Binding-site contacts:
Ligand atom C20 contacts residue ASN256 of chain 1.B at 3.5 Å.
Ligand atom C17 contacts residue VAL313 of chain 1.B at 3.3 Å (hydrophobic).
Ligand atom O24 contacts residue VAL236 of chain 1.B at 3.8 Å.
Ligand atom C28 contacts residue VAL236 of chain 1.B at 3.1 Å (hydrophobic).
Ligand atom C17 contacts residue LYS350 of chain 1.B at 3.8 Å.
Ligand atom C20 contacts residue LYS350 of chain 1.B at 3.6 Å.
Ligand atom C28 contacts residue ILE316 of chain 1.B at 3.4 Å (hydrophobic).
Ligand atom C18 contacts residue ASN256 of chain 1.B at 3.5 Å.
Ligand atom C12 contacts residue ASN256 of chain 1.B at 3.7 Å.
Ligand atom O19 contacts residue VAL181 of chain 1.A at 3.0 Å.
Ligand atom C11 contacts residue ASN256 of chain 1.B at 3.5 Å.
Ligand atom C28 contacts residue CYS239 of chain 1.B at 3.4 Å (hydrophobic).
Ligand atom C17 contacts residue ASN348 of chain 1.B at 3.4 Å.
Ligand atom C14 contacts residue ASN256 of chain 1.B at 3.7 Å.
Ligand atom C25 contacts residue LEU240 of chain 1.B at 3.7 Å (hydrophobic).
Ligand atom O27 contacts residue ILE316 of chain 1.B at 3.4 Å.
Ligand atom C13 contacts residue LYS350 of chain 1.B at 3.7 Å.
Ligand atom C16 contacts residue ASN256 of chain 1.B at 3.7 Å.
Ligand atom C15 contacts residue MET257 of chain 1.B at 3.7 Å (hydrophobic).
Ligand atom C15 contacts residue LYS350 of chain 1.B at 3.7 Å.
Ligand atom C22 contacts residue ALA248 of chain 1.B at 3.8 Å (hydrophobic).
Ligand atom C18 contacts residue VAL181 of chain 1.A at 3.8 Å (hydrophobic).
Ligand atom C16 contacts residue LYS350 of chain 1.B at 3.3 Å.
Ligand atom O07 contacts residue LYS252 of chain 1.B at 3.6 Å.
Ligand atom C10 contacts residue ASN101 of chain 1.A at 3.6 Å.
Ligand atom O02 contacts residue ILE316 of chain 1.B at 3.6 Å.
Ligand atom C01 contacts residue ALA352 of chain 1.B at 3.5 Å (hydrophobic).
Ligand atom O02 contacts residue ALA314 of chain 1.B at 3.7 Å.
Ligand atom C23 contacts residue LEU253 of chain 1.B at 3.7 Å (hydrophobic).
Ligand atom O07 contacts residue ALA248 of chain 1.B at 3.1 Å.
Ligand atom C25 contacts residue LEU253 of chain 1.B at 3.8 Å (hydrophobic).
Ligand atom C01 contacts residue ILE316 of chain 1.B at 3.7 Å (hydrophobic).
Ligand atom O19 contacts residue LYS350 of chain 1.B at 3.8 Å.
Ligand atom C09 contacts residue LYS252 of chain 1.B at 3.6 Å.
Ligand atom C18 contacts residue LYS350 of chain 1.B at 3.4 Å.
Ligand atom O07 contacts residue ASP249 of chain 1.B at 3.0 Å (salt-bridge).
Ligand atom O27 contacts residue VAL236 of chain 1.B at 3.8 Å.
Ligand atom C13 contacts residue ASN256 of chain 1.B at 3.6 Å.
Ligand atom C15 contacts residue ASN256 of chain 1.B at 3.7 Å.
Ligand atom C22 contacts residue LEU253 of chain 1.B at 3.7 Å (hydrophobic).

Sequence of chain 1.B:
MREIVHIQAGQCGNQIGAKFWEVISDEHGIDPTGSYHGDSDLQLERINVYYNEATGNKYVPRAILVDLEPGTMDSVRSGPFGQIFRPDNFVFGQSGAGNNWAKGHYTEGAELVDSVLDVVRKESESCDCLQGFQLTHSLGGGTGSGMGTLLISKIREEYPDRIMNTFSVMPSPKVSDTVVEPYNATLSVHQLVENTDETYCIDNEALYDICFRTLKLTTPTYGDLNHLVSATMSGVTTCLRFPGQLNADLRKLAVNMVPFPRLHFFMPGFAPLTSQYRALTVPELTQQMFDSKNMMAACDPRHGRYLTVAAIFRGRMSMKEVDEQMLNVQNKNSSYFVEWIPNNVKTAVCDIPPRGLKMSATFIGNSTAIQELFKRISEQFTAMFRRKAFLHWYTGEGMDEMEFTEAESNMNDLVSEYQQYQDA

This protein binds this small molecule.
Small molecule (SMILES): COc1cc(C(=O)c2cccc(-c3ccc(C)c(O)c3)n2)cc(OC)c1OC

Sequence of chain 1.A:
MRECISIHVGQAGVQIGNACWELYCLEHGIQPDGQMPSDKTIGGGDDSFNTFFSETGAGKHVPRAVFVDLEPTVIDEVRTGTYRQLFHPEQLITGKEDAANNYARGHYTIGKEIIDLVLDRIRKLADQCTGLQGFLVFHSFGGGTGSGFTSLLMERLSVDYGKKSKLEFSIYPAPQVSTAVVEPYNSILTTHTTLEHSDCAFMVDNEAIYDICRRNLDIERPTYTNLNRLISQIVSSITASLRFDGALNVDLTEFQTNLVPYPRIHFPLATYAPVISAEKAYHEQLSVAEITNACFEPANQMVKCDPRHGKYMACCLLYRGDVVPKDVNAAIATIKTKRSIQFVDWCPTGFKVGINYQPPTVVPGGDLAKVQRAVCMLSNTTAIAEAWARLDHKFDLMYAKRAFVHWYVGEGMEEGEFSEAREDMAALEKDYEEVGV